A small-molecule ligand and the protein it binds are described below.
Small molecule (SMILES): C[C@H](CCC(=O)O)[C@H]1CC[C@H]2[C@@H]3[C@H](O)C[C@@H]4C[C@H](O)CC[C@]4(C)[C@H]3C[C@H](O)[C@]12C

Sequence of chain 1.G:
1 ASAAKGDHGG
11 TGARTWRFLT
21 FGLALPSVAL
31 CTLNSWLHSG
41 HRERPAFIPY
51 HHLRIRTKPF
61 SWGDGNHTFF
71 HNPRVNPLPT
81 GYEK

Binding-site contacts:
Ligand atom O25 contacts residue ARG14 of chain 1.G at 2.9 Å (salt-bridge).
Ligand atom C18 contacts residue GLY22 of chain 1.G at 3.6 Å.
Ligand atom C2 contacts residue PEK1 of chain 1.DB at 3.8 Å.
Ligand atom C23 contacts residue ARG17 of chain 1.G at 3.9 Å.
Ligand atom C20 contacts residue PHE18 of chain 1.G at 3.8 Å (hydrophobic).
Ligand atom O12 contacts residue PEK1 of chain 1.DB at 3.4 Å.
Ligand atom C19 contacts residue PRO26 of chain 1.G at 4.4 Å (hydrophobic).
Ligand atom C22 contacts residue PHE18 of chain 1.G at 4.2 Å (hydrophobic).
Ligand atom C21 contacts residue PHE18 of chain 1.G at 4.0 Å (hydrophobic).
Ligand atom C24 contacts residue ARG14 of chain 1.G at 3.6 Å.
Ligand atom O26 contacts residue ARG14 of chain 1.G at 2.8 Å (salt-bridge).
Ligand atom C11 contacts residue PHE21 of chain 1.G at 3.6 Å (hydrophobic).
Ligand atom C11 contacts residue PEK1 of chain 1.DB at 3.9 Å.
Ligand atom C12 contacts residue PHE21 of chain 1.G at 3.7 Å (hydrophobic).
Ligand atom O26 contacts residue ARG17 of chain 1.G at 2.9 Å (salt-bridge).
Ligand atom C24 contacts residue ARG17 of chain 1.G at 3.5 Å.
Ligand atom C18 contacts residue PHE18 of chain 1.G at 3.8 Å (hydrophobic).
Ligand atom C18 contacts residue PHE21 of chain 1.G at 4.2 Å (hydrophobic).
Ligand atom C21 contacts residue ARG17 of chain 1.G at 4.3 Å.
Ligand atom C16 contacts residue PHE18 of chain 1.G at 4.0 Å (hydrophobic).
Ligand atom C19 contacts residue PHE21 of chain 1.G at 3.9 Å (hydrophobic).
Ligand atom C1 contacts residue PEK1 of chain 1.DB at 3.6 Å.
Ligand atom C21 contacts residue PHE21 of chain 1.G at 4.2 Å (hydrophobic).
Ligand atom C12 contacts residue PEK1 of chain 1.DB at 4.2 Å.
Ligand atom O25 contacts residue ARG17 of chain 1.G at 4.3 Å.